A protein and the small-molecule ligand that binds it are described below.
Small molecule (SMILES): CC(C)CCC[C@@H](C)[C@H]1CC[C@H]2[C@@H]3CC=C4C[C@@H](O)CC[C@]4(C)[C@H]3CC[C@]12C

Sequence of chain 1.D:
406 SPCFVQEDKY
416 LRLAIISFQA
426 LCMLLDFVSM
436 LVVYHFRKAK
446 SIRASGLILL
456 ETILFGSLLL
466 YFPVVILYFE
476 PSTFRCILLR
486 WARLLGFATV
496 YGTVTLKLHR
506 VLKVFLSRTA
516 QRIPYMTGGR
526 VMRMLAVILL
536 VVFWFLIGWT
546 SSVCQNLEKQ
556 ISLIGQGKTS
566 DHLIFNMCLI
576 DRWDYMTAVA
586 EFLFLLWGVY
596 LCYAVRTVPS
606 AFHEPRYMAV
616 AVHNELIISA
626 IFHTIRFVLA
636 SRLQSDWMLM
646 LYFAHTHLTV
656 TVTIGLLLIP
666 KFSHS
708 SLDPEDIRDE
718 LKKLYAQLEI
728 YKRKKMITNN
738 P

Binding-site contacts:
Ligand atom C12 contacts residue TRP486 of chain 1.D at 4.1 Å (hydrophobic).
Ligand atom C18 contacts residue CLR1 of chain 1.Z at 1.9 Å.
Ligand atom C9 contacts residue PHE479 of chain 1.D at 3.9 Å (hydrophobic).
Ligand atom C14 contacts residue PHE479 of chain 1.D at 4.1 Å (hydrophobic).
Ligand atom C8 contacts residue PHE479 of chain 1.D at 4.3 Å (hydrophobic).
Ligand atom C5 contacts residue PHE479 of chain 1.D at 4.5 Å (hydrophobic).
Ligand atom C13 contacts residue CLR1 of chain 1.Z at 3.5 Å.
Ligand atom C10 contacts residue PHE479 of chain 1.D at 4.4 Å (hydrophobic).
Ligand atom C1 contacts residue ILE482 of chain 1.D at 3.8 Å (hydrophobic).
Ligand atom C11 contacts residue ILE482 of chain 1.D at 3.7 Å (hydrophobic).
Ligand atom C26 contacts residue LEU483 of chain 1.D at 4.4 Å (hydrophobic).
Ligand atom C20 contacts residue TRP486 of chain 1.D at 4.0 Å (hydrophobic).
Ligand atom C20 contacts residue CLR1 of chain 1.Z at 4.4 Å.
Ligand atom C6 contacts residue PHE479 of chain 1.D at 4.5 Å (hydrophobic).
Ligand atom C17 contacts residue CLR1 of chain 1.Z at 4.2 Å.
Ligand atom C11 contacts residue CLR1 of chain 1.Z at 4.5 Å.
Ligand atom C22 contacts residue TRP486 of chain 1.D at 4.4 Å (hydrophobic).
Ligand atom C27 contacts residue TRP486 of chain 1.D at 3.5 Å (hydrophobic).
Ligand atom C14 contacts residue CLR1 of chain 1.Z at 4.3 Å.
Ligand atom C21 contacts residue LEU483 of chain 1.D at 3.4 Å (hydrophobic).
Ligand atom C10 contacts residue CLR1 of chain 1.Z at 4.5 Å.
Ligand atom C16 contacts residue CLR1 of chain 1.Z at 4.3 Å.
Ligand atom C27 contacts residue LEU464 of chain 1.D at 4.3 Å (hydrophobic).
Ligand atom C12 contacts residue CLR1 of chain 1.Z at 4.3 Å.
Ligand atom C15 contacts residue CLR1 of chain 1.Z at 4.3 Å.
Ligand atom C18 contacts residue TRP486 of chain 1.D at 4.0 Å (hydrophobic).
Ligand atom C21 contacts residue TRP486 of chain 1.D at 3.6 Å (hydrophobic).
Ligand atom C2 contacts residue ILE482 of chain 1.D at 4.0 Å (hydrophobic).
Ligand atom C19 contacts residue CLR1 of chain 1.Z at 3.1 Å.
Ligand atom C7 contacts residue PHE479 of chain 1.D at 4.1 Å (hydrophobic).
Ligand atom C23 contacts residue TRP486 of chain 1.D at 3.9 Å (hydrophobic).
Ligand atom C27 contacts residue LEU490 of chain 1.D at 3.6 Å (hydrophobic).
Ligand atom C12 contacts residue PHE479 of chain 1.D at 4.4 Å (hydrophobic).
Ligand atom C12 contacts residue ILE482 of chain 1.D at 4.0 Å (hydrophobic).
Ligand atom C1 contacts residue PHE479 of chain 1.D at 4.1 Å (hydrophobic).